The protein below binds the small molecule below.
Small molecule (SMILES): CC(C)C[C@H](NC(=O)CNC(=O)[C@H](CCCN=C(N)N)NC(=O)[C@H](C)NC(=O)CN)C(=O)N[C@H](C(=O)NCC(=O)N[C@@H](CCCNC(N)=O)C(=O)N1C[C@H](O)C[C@H]1C=O)[C@@H](C)O

Binding-site contacts:
Ligand atom CA contacts residue ASP104 of chain 1.V at 3.8 Å.
Ligand atom CB contacts residue ASP104 of chain 1.V at 3.5 Å.
Ligand atom CB contacts residue ASP104 of chain 1.V at 3.3 Å.
Ligand atom O contacts residue ALA32 of chain 1.V at 3.5 Å.
Ligand atom CA contacts residue THR102 of chain 1.V at 3.5 Å.
Ligand atom O contacts residue TYR53 of chain 1.W at 3.4 Å.
Ligand atom CA contacts residue SER95 of chain 1.W at 3.4 Å.
Ligand atom CG2 contacts residue PHE50 of chain 1.W at 3.5 Å (hydrophobic).
Ligand atom CA contacts residue ASN38 of chain 1.W at 3.6 Å.
Ligand atom CA contacts residue ASP31 of chain 1.V at 3.5 Å.
Ligand atom N contacts residue ASP104 of chain 1.V at 3.0 Å (salt-bridge).
Ligand atom CG contacts residue TRP33 of chain 1.V at 3.4 Å (hydrophobic).
Ligand atom O contacts residue ASN38 of chain 1.W at 2.9 Å (h-bond).
Ligand atom C contacts residue ASP104 of chain 1.V at 3.6 Å.
Ligand atom OG1 contacts residue ASP104 of chain 1.V at 2.5 Å (salt-bridge).
Ligand atom N contacts residue ASP104 of chain 1.V at 2.9 Å (salt-bridge).
Ligand atom CA contacts residue ASP104 of chain 1.V at 3.7 Å.
Ligand atom O contacts residue SER95 of chain 1.W at 2.9 Å (h-bond).
Ligand atom CA contacts residue TRP33 of chain 1.V at 3.8 Å (hydrophobic).
Ligand atom C4 contacts residue SER95 of chain 1.W at 3.3 Å.
Ligand atom CG contacts residue ASN31 of chain 1.W at 3.2 Å.
Ligand atom CB contacts residue ASN38 of chain 1.W at 3.5 Å.
Ligand atom CG2 contacts residue ASP104 of chain 1.V at 3.4 Å.
Ligand atom CB contacts residue ASP31 of chain 1.V at 2.9 Å.
Ligand atom CA contacts residue LEU101 of chain 1.V at 3.6 Å (hydrophobic).
Ligand atom O contacts residue TRP33 of chain 1.V at 3.2 Å (h-bond).
Ligand atom OG1 contacts residue LEU101 of chain 1.V at 3.2 Å (h-bond).
Ligand atom OD1 contacts residue SER36 of chain 1.W at 3.0 Å.
Ligand atom OD1 contacts residue ASN31 of chain 1.W at 3.2 Å.
Ligand atom CD1 contacts residue ASP104 of chain 1.V at 3.8 Å.
Ligand atom OG1 contacts residue PHE103 of chain 1.V at 2.9 Å (h-bond).
Ligand atom C5 contacts residue ARG52 of chain 1.V at 3.8 Å.
Ligand atom O contacts residue LEU101 of chain 1.V at 3.1 Å.
Ligand atom O contacts residue LEU101 of chain 1.V at 3.3 Å.
Ligand atom C contacts residue ASN38 of chain 1.W at 3.6 Å.
Ligand atom O contacts residue THR102 of chain 1.V at 2.9 Å (h-bond).
Ligand atom CA contacts residue ASP104 of chain 1.V at 3.7 Å.
Ligand atom CB contacts residue TYR32 of chain 1.W at 3.6 Å (hydrophobic).
Ligand atom CG contacts residue ASP104 of chain 1.V at 3.4 Å.
Ligand atom OG1 contacts residue THR102 of chain 1.V at 3.8 Å.

Sequence of chain 1.V:
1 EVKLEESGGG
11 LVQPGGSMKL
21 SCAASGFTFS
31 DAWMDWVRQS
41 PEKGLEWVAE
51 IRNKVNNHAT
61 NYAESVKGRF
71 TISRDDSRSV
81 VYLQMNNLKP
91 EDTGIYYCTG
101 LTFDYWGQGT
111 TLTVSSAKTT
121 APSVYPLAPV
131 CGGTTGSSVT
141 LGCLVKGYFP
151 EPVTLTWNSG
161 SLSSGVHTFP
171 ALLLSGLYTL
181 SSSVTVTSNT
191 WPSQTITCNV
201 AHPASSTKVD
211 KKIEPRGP

Sequence of chain 1.W:
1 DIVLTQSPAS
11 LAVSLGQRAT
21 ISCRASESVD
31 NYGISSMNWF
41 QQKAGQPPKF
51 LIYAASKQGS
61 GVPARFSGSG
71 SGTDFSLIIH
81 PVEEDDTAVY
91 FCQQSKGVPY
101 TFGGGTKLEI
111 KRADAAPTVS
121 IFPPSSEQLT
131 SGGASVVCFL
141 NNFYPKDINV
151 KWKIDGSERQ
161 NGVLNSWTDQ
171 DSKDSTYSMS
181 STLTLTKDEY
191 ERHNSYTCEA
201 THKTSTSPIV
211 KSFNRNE